Sequence of chain 1.B:
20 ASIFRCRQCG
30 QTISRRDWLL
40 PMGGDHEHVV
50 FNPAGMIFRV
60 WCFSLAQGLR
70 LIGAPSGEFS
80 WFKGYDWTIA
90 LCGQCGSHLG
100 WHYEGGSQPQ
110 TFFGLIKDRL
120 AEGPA

Binding-site contacts:
Ligand atom N3 contacts residue SER79 of chain 1.B at 4.0 Å.
Ligand atom O4 contacts residue TYR102 of chain 1.B at 2.8 Å (h-bond).
Ligand atom C6 contacts residue TRP86 of chain 1.B at 3.9 Å (hydrophobic).
Ligand atom O5' contacts residue TRP100 of chain 1.B at 2.9 Å (h-bond).
Ligand atom C2 contacts residue PHE78 of chain 1.B at 3.6 Å (hydrophobic).
Ligand atom C2 contacts residue TRP80 of chain 1.B at 3.8 Å (hydrophobic).
Ligand atom N3 contacts residue PHE78 of chain 1.B at 3.0 Å (h-bond).
Ligand atom C2' contacts residue TRP86 of chain 1.B at 3.6 Å (hydrophobic).
Ligand atom C4 contacts residue TYR102 of chain 1.B at 3.5 Å (hydrophobic).
Ligand atom O5' contacts residue TRP86 of chain 1.B at 3.8 Å.
Ligand atom O5' contacts residue ILE88 of chain 1.B at 4.1 Å.
Ligand atom C1' contacts residue ASN51 of chain 1.B at 3.7 Å.
Ligand atom C5 contacts residue TRP100 of chain 1.B at 3.7 Å (hydrophobic).
Ligand atom N1 contacts residue TRP80 of chain 1.B at 4.1 Å.
Ligand atom O2 contacts residue PRO52 of chain 1.B at 3.4 Å.
Ligand atom O2 contacts residue ASN51 of chain 1.B at 3.5 Å.
Ligand atom N3 contacts residue TRP86 of chain 1.B at 4.1 Å.
Ligand atom C4' contacts residue ASN51 of chain 1.B at 3.6 Å.
Ligand atom C4 contacts residue TRP80 of chain 1.B at 3.4 Å (hydrophobic).
Ligand atom C6 contacts residue TRP80 of chain 1.B at 4.0 Å (hydrophobic).
Ligand atom O4 contacts residue PHE78 of chain 1.B at 3.9 Å.
Ligand atom C2 contacts residue ASN51 of chain 1.B at 4.2 Å.
Ligand atom O4 contacts residue SER79 of chain 1.B at 3.4 Å.
Ligand atom C5' contacts residue TRP100 of chain 1.B at 3.7 Å (hydrophobic).
Ligand atom O3' contacts residue ASN51 of chain 1.B at 4.1 Å.
Ligand atom N1 contacts residue TRP86 of chain 1.B at 4.2 Å.
Ligand atom C5 contacts residue TRP80 of chain 1.B at 3.6 Å (hydrophobic).
Ligand atom O4' contacts residue ASN51 of chain 1.B at 3.2 Å (h-bond).
Ligand atom C4 contacts residue TRP86 of chain 1.B at 3.6 Å (hydrophobic).
Ligand atom C5 contacts residue TRP86 of chain 1.B at 3.5 Å (hydrophobic).
Ligand atom O4 contacts residue TRP80 of chain 1.B at 2.9 Å (h-bond).
Ligand atom C3' contacts residue TRP86 of chain 1.B at 4.2 Å (hydrophobic).
Ligand atom O2 contacts residue PHE78 of chain 1.B at 3.4 Å (h-bond).
Ligand atom C4 contacts residue PHE78 of chain 1.B at 3.8 Å (hydrophobic).
Ligand atom C4 contacts residue SER79 of chain 1.B at 4.0 Å.
Ligand atom C6 contacts residue TRP100 of chain 1.B at 3.4 Å (hydrophobic).
Ligand atom O4 contacts residue TRP86 of chain 1.B at 3.6 Å.
Ligand atom C5 contacts residue TYR102 of chain 1.B at 3.7 Å (hydrophobic).
Ligand atom N3 contacts residue TRP80 of chain 1.B at 3.5 Å.
Ligand atom O2 contacts residue TRP80 of chain 1.B at 4.0 Å.

This small molecule binds to this protein.
Small molecule (SMILES): O=c1ccn([C@H]2C[C@H](O)[C@@H](CO)O2)c(=O)[nH]1